Sequence of chain 1.F:
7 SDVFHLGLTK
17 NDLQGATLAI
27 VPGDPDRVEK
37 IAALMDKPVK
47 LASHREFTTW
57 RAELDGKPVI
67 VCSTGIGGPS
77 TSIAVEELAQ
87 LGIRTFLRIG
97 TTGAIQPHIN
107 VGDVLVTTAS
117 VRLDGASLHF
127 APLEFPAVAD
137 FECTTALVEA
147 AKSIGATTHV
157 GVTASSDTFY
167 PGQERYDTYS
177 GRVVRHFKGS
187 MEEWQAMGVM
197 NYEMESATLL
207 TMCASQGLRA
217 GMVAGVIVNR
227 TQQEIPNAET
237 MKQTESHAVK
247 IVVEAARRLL

A protein and the small-molecule ligand that binds it are described below.
Small molecule (SMILES): O=c1[nH]c(=O)n(COCCO)c(O)c1Cc1cccc(OCc2ccccc2)c1

Sequence of chain 1.E:
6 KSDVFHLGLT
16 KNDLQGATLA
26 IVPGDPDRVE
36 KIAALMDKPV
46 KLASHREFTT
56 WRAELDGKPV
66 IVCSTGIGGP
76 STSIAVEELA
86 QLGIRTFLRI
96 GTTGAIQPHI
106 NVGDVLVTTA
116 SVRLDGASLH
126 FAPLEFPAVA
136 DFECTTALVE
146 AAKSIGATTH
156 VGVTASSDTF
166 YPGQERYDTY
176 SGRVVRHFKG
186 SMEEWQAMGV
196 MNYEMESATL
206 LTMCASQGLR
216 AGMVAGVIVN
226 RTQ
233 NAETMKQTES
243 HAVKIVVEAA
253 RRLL

Binding-site contacts:
Ligand atom CAM contacts residue ILE223 of chain 1.E at 3.9 Å (hydrophobic).
Ligand atom CAQ contacts residue ILE223 of chain 1.E at 3.8 Å (hydrophobic).
Ligand atom CAX contacts residue PHE165 of chain 1.E at 3.7 Å (hydrophobic).
Ligand atom CAI contacts residue PHE10 of chain 1.F at 3.4 Å (hydrophobic).
Ligand atom CAM contacts residue PHE165 of chain 1.E at 3.9 Å (hydrophobic).
Ligand atom OAB contacts residue TYR198 of chain 1.E at 3.8 Å.
Ligand atom OAD contacts residue THR97 of chain 1.E at 3.0 Å (h-bond).
Ligand atom OAA contacts residue ARG171 of chain 1.E at 2.8 Å (salt-bridge).
Ligand atom CBA contacts residue PHE165 of chain 1.E at 3.7 Å (hydrophobic).
Ligand atom OAB contacts residue MET200 of chain 1.E at 3.6 Å.
Ligand atom CBA contacts residue ARG171 of chain 1.E at 3.8 Å.
Ligand atom OAD contacts residue THR98 of chain 1.E at 3.5 Å (h-bond).
Ligand atom CBB contacts residue GLN169 of chain 1.E at 3.7 Å.
Ligand atom NAS contacts residue PHE165 of chain 1.E at 3.6 Å.
Ligand atom CAZ contacts residue THR98 of chain 1.E at 3.9 Å.
Ligand atom NAS contacts residue GLN169 of chain 1.E at 2.8 Å (h-bond).
Ligand atom CAK contacts residue VAL224 of chain 1.E at 3.7 Å (hydrophobic).
Ligand atom OAC contacts residue HIS11 of chain 1.F at 2.8 Å (h-bond).
Ligand atom CAE contacts residue MET237 of chain 1.E at 3.8 Å (hydrophobic).
Ligand atom CAO contacts residue MET200 of chain 1.E at 3.9 Å (hydrophobic).
Ligand atom CAR contacts residue THR97 of chain 1.E at 3.4 Å.
Ligand atom CAN contacts residue HIS11 of chain 1.F at 3.7 Å.
Ligand atom CBA contacts residue GLY99 of chain 1.E at 3.8 Å.
Ligand atom CAN contacts residue ARG51 of chain 1.F at 3.8 Å.
Ligand atom CAL contacts residue PHE10 of chain 1.F at 3.7 Å (hydrophobic).
Ligand atom OAA contacts residue GLN169 of chain 1.E at 3.6 Å (h-bond).
Ligand atom CAL contacts residue PHE165 of chain 1.E at 3.9 Å (hydrophobic).
Ligand atom CBB contacts residue TYR198 of chain 1.E at 3.7 Å (hydrophobic).
Ligand atom CAY contacts residue THR98 of chain 1.E at 3.9 Å.
Ligand atom OAB contacts residue GLN169 of chain 1.E at 2.9 Å (h-bond).
Ligand atom CAZ contacts residue GLY99 of chain 1.E at 3.6 Å.
Ligand atom CAP contacts residue PHE10 of chain 1.F at 3.5 Å (hydrophobic).
Ligand atom OAB contacts residue GLU199 of chain 1.E at 3.4 Å.
Ligand atom CAV contacts residue PHE10 of chain 1.F at 3.6 Å (hydrophobic).
Ligand atom CAG contacts residue MET237 of chain 1.E at 3.8 Å (hydrophobic).
Ligand atom CAK contacts residue ARG171 of chain 1.E at 3.5 Å.
Ligand atom NAS contacts residue TYR198 of chain 1.E at 3.9 Å.
Ligand atom CBA contacts residue GLN169 of chain 1.E at 3.7 Å.
Ligand atom OAT contacts residue THR97 of chain 1.E at 3.7 Å.
Ligand atom OAC contacts residue ARG51 of chain 1.F at 3.5 Å (salt-bridge).